This protein binds this small molecule.
Small molecule (SMILES): CC(=O)N[C@H]1[C@H](O[C@H]2[C@H](O)[C@@H](NC(C)=O)CO[C@@H]2CO)O[C@H](CO)[C@@H](O)[C@@H]1O

Sequence of chain 1.C:
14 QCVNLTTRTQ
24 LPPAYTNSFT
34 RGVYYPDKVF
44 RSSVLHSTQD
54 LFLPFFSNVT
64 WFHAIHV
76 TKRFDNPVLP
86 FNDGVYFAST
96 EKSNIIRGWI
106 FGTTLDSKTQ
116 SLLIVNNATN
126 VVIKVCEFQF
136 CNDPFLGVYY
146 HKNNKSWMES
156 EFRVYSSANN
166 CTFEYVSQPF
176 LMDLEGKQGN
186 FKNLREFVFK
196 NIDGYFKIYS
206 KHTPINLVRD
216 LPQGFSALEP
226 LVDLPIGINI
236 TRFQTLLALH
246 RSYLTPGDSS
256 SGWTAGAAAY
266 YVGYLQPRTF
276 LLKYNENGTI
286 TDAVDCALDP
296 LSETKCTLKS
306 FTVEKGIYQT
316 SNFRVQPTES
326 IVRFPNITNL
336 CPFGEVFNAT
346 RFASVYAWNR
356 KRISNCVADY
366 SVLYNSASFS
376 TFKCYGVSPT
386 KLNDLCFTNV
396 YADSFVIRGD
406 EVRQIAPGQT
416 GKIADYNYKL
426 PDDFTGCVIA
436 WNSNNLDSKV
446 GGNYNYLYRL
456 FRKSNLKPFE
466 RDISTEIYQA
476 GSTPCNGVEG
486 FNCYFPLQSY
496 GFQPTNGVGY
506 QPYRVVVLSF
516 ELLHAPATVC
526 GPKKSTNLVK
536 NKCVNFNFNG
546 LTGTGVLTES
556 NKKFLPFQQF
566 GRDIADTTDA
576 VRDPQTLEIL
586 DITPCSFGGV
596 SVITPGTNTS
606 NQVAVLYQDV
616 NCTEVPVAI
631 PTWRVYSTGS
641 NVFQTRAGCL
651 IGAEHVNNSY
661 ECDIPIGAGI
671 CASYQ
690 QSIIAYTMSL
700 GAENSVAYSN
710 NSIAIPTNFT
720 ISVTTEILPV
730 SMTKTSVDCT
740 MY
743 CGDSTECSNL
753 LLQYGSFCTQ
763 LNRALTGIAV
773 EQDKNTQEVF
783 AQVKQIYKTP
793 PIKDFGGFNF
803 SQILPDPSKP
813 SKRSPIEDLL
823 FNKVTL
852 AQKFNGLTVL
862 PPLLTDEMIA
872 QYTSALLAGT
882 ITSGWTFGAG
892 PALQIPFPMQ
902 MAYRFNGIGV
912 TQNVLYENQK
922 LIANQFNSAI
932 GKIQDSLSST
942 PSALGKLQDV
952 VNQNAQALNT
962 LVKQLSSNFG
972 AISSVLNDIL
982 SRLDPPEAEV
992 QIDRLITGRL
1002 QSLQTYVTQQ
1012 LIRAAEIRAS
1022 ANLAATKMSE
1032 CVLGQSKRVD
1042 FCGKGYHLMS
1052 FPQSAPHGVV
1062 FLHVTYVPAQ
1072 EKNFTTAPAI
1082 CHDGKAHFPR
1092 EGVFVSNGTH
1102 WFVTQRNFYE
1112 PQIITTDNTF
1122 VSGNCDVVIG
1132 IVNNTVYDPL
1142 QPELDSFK

Binding-site contacts:
Ligand atom C2 contacts residue ASN1098 of chain 1.C at 2.5 Å.
Ligand atom N2 contacts residue THR1100 of chain 1.C at 3.9 Å.
Ligand atom N2 contacts residue ASN1098 of chain 1.C at 2.9 Å (h-bond).
Ligand atom C7 contacts residue ASN1098 of chain 1.C at 3.2 Å.
Ligand atom C1 contacts residue HIS1101 of chain 1.C at 4.4 Å.
Ligand atom C4 contacts residue ASN1098 of chain 1.C at 4.2 Å.
Ligand atom C1 contacts residue THR1100 of chain 1.C at 3.8 Å.
Ligand atom O5 contacts residue HIS1101 of chain 1.C at 4.0 Å.
Ligand atom C6 contacts residue HIS1101 of chain 1.C at 4.2 Å.
Ligand atom C3 contacts residue ASN1098 of chain 1.C at 3.8 Å.
Ligand atom O5 contacts residue ASN1098 of chain 1.C at 2.4 Å (h-bond).
Ligand atom O7 contacts residue ASN1098 of chain 1.C at 3.1 Å (h-bond).
Ligand atom C3 contacts residue THR1100 of chain 1.C at 4.2 Å.
Ligand atom C2 contacts residue THR1100 of chain 1.C at 4.2 Å.
Ligand atom C8 contacts residue ASN1098 of chain 1.C at 4.1 Å.
Ligand atom C5 contacts residue HIS1101 of chain 1.C at 3.9 Å.
Ligand atom O5 contacts residue PHE1103 of chain 1.C at 4.0 Å.
Ligand atom O6 contacts residue PHE1103 of chain 1.C at 4.2 Å.
Ligand atom C6 contacts residue PHE1103 of chain 1.C at 3.8 Å (hydrophobic).
Ligand atom C5 contacts residue ASN1098 of chain 1.C at 3.7 Å.
Ligand atom C1 contacts residue ASN1098 of chain 1.C at 1.4 Å.